This small molecule binds to this protein.
Small molecule (SMILES): [H]/N=C1\N[C@@]2(c3cc(-c4cccc(C#N)c4)cs3)CN(c3ncccc3OC)C[C@H]2C(=O)N1C

Sequence of chain 1.A:
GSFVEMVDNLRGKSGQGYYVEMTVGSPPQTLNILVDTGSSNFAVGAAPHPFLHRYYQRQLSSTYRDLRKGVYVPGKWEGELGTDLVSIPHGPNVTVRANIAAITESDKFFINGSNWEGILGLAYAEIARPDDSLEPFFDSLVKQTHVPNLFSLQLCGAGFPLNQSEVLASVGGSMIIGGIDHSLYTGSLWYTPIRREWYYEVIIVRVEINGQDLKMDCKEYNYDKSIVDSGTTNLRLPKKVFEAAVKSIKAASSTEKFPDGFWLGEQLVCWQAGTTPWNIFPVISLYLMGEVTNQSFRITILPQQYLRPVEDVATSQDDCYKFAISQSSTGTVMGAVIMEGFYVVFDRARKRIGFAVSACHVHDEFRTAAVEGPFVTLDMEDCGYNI

Binding-site contacts:
Ligand atom C15 contacts residue ASP53 of chain 1.A at 3.5 Å.
Ligand atom C14 contacts residue ASP53 of chain 1.A at 3.5 Å.
Ligand atom C16 contacts residue GLY251 of chain 1.A at 3.7 Å.
Ligand atom C17 contacts residue GLY251 of chain 1.A at 3.5 Å.
Ligand atom C14 contacts residue ASP249 of chain 1.A at 3.8 Å.
Ligand atom N4 contacts residue THR252 of chain 1.A at 3.7 Å.
Ligand atom S1 contacts residue PHE129 of chain 1.A at 3.6 Å.
Ligand atom C1 contacts residue TRP136 of chain 1.A at 3.8 Å (hydrophobic).
Ligand atom C25 contacts residue GLY55 of chain 1.A at 3.8 Å.
Ligand atom N4 contacts residue GLY34 of chain 1.A at 3.8 Å.
Ligand atom C21 contacts residue SER56 of chain 1.A at 3.5 Å.
Ligand atom C4 contacts residue GLY251 of chain 1.A at 3.3 Å.
Ligand atom C16 contacts residue THR252 of chain 1.A at 3.2 Å.
Ligand atom N3 contacts residue ASP249 of chain 1.A at 2.8 Å (salt-bridge).
Ligand atom C10 contacts residue PHE129 of chain 1.A at 3.9 Å (hydrophobic).
Ligand atom C20 contacts residue SER56 of chain 1.A at 3.6 Å.
Ligand atom N5 contacts residue SER56 of chain 1.A at 3.7 Å.
Ligand atom N3 contacts residue ASP53 of chain 1.A at 2.7 Å (salt-bridge).
Ligand atom C4 contacts residue LEU51 of chain 1.A at 3.7 Å (hydrophobic).
Ligand atom C16 contacts residue ASP249 of chain 1.A at 3.4 Å.
Ligand atom C1 contacts residue GLN33 of chain 1.A at 3.7 Å.
Ligand atom C24 contacts residue ASN58 of chain 1.A at 3.7 Å.
Ligand atom C2 contacts residue GLN33 of chain 1.A at 3.2 Å.
Ligand atom C15 contacts residue SER56 of chain 1.A at 3.8 Å.
Ligand atom N4 contacts residue GLY251 of chain 1.A at 3.5 Å.
Ligand atom C6 contacts residue TRP136 of chain 1.A at 3.7 Å (hydrophobic).
Ligand atom C24 contacts residue ARG149 of chain 1.A at 3.7 Å.
Ligand atom C25 contacts residue TYR219 of chain 1.A at 3.6 Å (hydrophobic).
Ligand atom N6 contacts residue VAL90 of chain 1.A at 3.7 Å.
Ligand atom C23 contacts residue VAL90 of chain 1.A at 3.5 Å (hydrophobic).
Ligand atom C5 contacts residue LEU51 of chain 1.A at 3.7 Å (hydrophobic).
Ligand atom N3 contacts residue GLY55 of chain 1.A at 3.7 Å.
Ligand atom N3 contacts residue GLY251 of chain 1.A at 3.5 Å (h-bond).
Ligand atom N2 contacts residue ASP53 of chain 1.A at 2.6 Å (salt-bridge).
Ligand atom C11 contacts residue ASP53 of chain 1.A at 3.6 Å.
Ligand atom C17 contacts residue GLY34 of chain 1.A at 3.8 Å.
Ligand atom C24 contacts residue VAL90 of chain 1.A at 3.9 Å (hydrophobic).
Ligand atom N4 contacts residue SER31 of chain 1.A at 3.6 Å.
Ligand atom N4 contacts residue THR253 of chain 1.A at 3.6 Å.
Ligand atom C14 contacts residue GLY251 of chain 1.A at 3.8 Å.